Binding-site contacts:
Ligand atom O6 contacts residue NAG2 of chain 1.P at 4.4 Å.
Ligand atom C3 contacts residue ASN332 of chain 1.A at 3.8 Å.
Ligand atom C8 contacts residue ASN332 of chain 1.A at 4.3 Å.
Ligand atom C4 contacts residue NAG1 of chain 1.P at 4.4 Å.
Ligand atom C1 contacts residue ASN332 of chain 1.A at 1.4 Å.
Ligand atom N2 contacts residue NAG1 of chain 1.P at 3.6 Å.
Ligand atom C7 contacts residue SER333 of chain 1.A at 3.7 Å.
Ligand atom C8 contacts residue SER333 of chain 1.A at 3.3 Å.
Ligand atom O3 contacts residue NAG2 of chain 1.P at 4.4 Å.
Ligand atom C2 contacts residue ASN332 of chain 1.A at 2.5 Å.
Ligand atom C1 contacts residue SER357 of chain 1.A at 4.0 Å.
Ligand atom O5 contacts residue SER357 of chain 1.A at 3.8 Å.
Ligand atom C3 contacts residue NAG1 of chain 1.P at 4.2 Å.
Ligand atom O7 contacts residue ASN355 of chain 1.A at 4.3 Å.
Ligand atom N2 contacts residue ASN332 of chain 1.A at 2.8 Å (h-bond).
Ligand atom O3 contacts residue NAG1 of chain 1.P at 3.4 Å (h-bond).
Ligand atom O7 contacts residue ASN332 of chain 1.A at 3.2 Å (h-bond).
Ligand atom C6 contacts residue NAG1 of chain 1.P at 4.1 Å.
Ligand atom C7 contacts residue ASN332 of chain 1.A at 3.2 Å.
Ligand atom C1 contacts residue NAG1 of chain 1.P at 4.4 Å.
Ligand atom O7 contacts residue SER357 of chain 1.A at 4.1 Å.
Ligand atom C6 contacts residue NAG2 of chain 1.P at 4.1 Å.
Ligand atom C2 contacts residue NAG1 of chain 1.P at 3.8 Å.
Ligand atom C1 contacts residue NAG2 of chain 1.P at 4.1 Å.
Ligand atom C7 contacts residue NAG1 of chain 1.P at 3.2 Å.
Ligand atom O4 contacts residue NAG2 of chain 1.P at 4.0 Å.
Ligand atom C5 contacts residue ASN332 of chain 1.A at 3.7 Å.
Ligand atom N2 contacts residue NAG2 of chain 1.P at 4.2 Å.
Ligand atom O7 contacts residue NAG1 of chain 1.P at 2.8 Å (h-bond).
Ligand atom C5 contacts residue NAG2 of chain 1.P at 4.2 Å.
Ligand atom C8 contacts residue THR341 of chain 1.A at 3.8 Å.
Ligand atom C4 contacts residue ASN332 of chain 1.A at 4.3 Å.
Ligand atom C5 contacts residue NAG1 of chain 1.P at 4.2 Å.
Ligand atom O5 contacts residue ASN332 of chain 1.A at 2.4 Å (h-bond).
Ligand atom C3 contacts residue NAG2 of chain 1.P at 3.9 Å.
Ligand atom C8 contacts residue NAG1 of chain 1.P at 4.0 Å.
Ligand atom C1 contacts residue SER333 of chain 1.A at 4.4 Å.
Ligand atom N2 contacts residue SER333 of chain 1.A at 3.5 Å (h-bond).

Sequence of chain 1.A:
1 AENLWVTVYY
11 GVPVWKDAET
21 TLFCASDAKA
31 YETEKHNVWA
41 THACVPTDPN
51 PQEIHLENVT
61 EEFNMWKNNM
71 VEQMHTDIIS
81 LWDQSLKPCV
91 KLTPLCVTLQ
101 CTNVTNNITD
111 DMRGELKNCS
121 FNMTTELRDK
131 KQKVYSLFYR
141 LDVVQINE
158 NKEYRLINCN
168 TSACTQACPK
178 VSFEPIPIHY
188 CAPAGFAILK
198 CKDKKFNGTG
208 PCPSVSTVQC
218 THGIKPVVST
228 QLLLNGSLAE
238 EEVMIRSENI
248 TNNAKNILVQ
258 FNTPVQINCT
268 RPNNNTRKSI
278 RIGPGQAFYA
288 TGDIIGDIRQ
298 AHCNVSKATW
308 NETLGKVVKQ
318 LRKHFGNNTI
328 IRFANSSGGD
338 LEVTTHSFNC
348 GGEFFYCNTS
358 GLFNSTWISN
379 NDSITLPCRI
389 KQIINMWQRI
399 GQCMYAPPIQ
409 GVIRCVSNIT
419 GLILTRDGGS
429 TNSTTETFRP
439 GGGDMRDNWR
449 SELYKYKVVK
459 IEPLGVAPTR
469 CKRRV

A small-molecule ligand and the protein it binds are described below.
Small molecule (SMILES): CC(=O)N[C@H]1[C@H](O[C@H]2[C@H](O)[C@@H](NC(C)=O)CO[C@@H]2CO)O[C@H](CO)[C@@H](O)[C@@H]1O